Binding-site contacts:
Ligand atom O8 contacts residue GLN238 of chain 3.A at 3.4 Å (h-bond).
Ligand atom O7 contacts residue ASP202 of chain 3.A at 3.9 Å.
Ligand atom N5 contacts residue TRP165 of chain 3.A at 4.0 Å.
Ligand atom C5 contacts residue VAL147 of chain 3.A at 4.1 Å (hydrophobic).
Ligand atom C9 contacts residue LEU206 of chain 3.A at 4.0 Å (hydrophobic).
Ligand atom C11 contacts residue TRP165 of chain 3.A at 4.0 Å (hydrophobic).
Ligand atom O1A contacts residue SER149 of chain 3.A at 3.8 Å.
Ligand atom C1 contacts residue SER148 of chain 3.A at 3.6 Å.
Ligand atom O8 contacts residue TRP165 of chain 3.A at 3.7 Å.
Ligand atom C9 contacts residue TYR107 of chain 3.A at 4.0 Å (hydrophobic).
Ligand atom O1B contacts residue SER149 of chain 3.A at 2.6 Å (h-bond).
Ligand atom C1 contacts residue GLY237 of chain 3.A at 3.7 Å.
Ligand atom C1 contacts residue SER149 of chain 3.A at 3.4 Å.
Ligand atom O7 contacts residue LYS205 of chain 3.A at 3.3 Å (salt-bridge).
Ligand atom O9 contacts residue ASP202 of chain 3.A at 3.2 Å (salt-bridge).
Ligand atom C11 contacts residue VAL147 of chain 3.A at 3.6 Å (hydrophobic).
Ligand atom N5 contacts residue VAL147 of chain 3.A at 3.2 Å (h-bond).
Ligand atom C11 contacts residue ILE167 of chain 3.A at 3.8 Å (hydrophobic).
Ligand atom O1A contacts residue GLN238 of chain 3.A at 2.4 Å (h-bond).
Ligand atom C9 contacts residue ASP202 of chain 3.A at 2.9 Å.
Ligand atom C11 contacts residue LEU145 of chain 3.A at 3.2 Å (hydrophobic).
Ligand atom C8 contacts residue ASP202 of chain 3.A at 4.0 Å.
Ligand atom C10 contacts residue VAL147 of chain 3.A at 3.8 Å (hydrophobic).
Ligand atom O9 contacts residue HIS195 of chain 3.A at 3.4 Å (h-bond).
Ligand atom O1A contacts residue SER148 of chain 3.A at 2.7 Å (h-bond).
Ligand atom O1B contacts residue SER148 of chain 3.A at 3.5 Å.
Ligand atom O8 contacts residue TYR107 of chain 3.A at 3.2 Å (h-bond).
Ligand atom O6 contacts residue GLN238 of chain 3.A at 4.0 Å.
Ligand atom C9 contacts residue HIS195 of chain 3.A at 3.9 Å.
Ligand atom C3 contacts residue SER149 of chain 3.A at 4.0 Å.
Ligand atom C11 contacts residue GLY146 of chain 3.A at 3.8 Å.
Ligand atom C11 contacts residue LEU206 of chain 3.A at 4.0 Å (hydrophobic).
Ligand atom C10 contacts residue LEU206 of chain 3.A at 3.8 Å (hydrophobic).
Ligand atom C10 contacts residue LEU145 of chain 3.A at 4.0 Å (hydrophobic).
Ligand atom C3 contacts residue GLN238 of chain 3.A at 3.4 Å.
Ligand atom O10 contacts residue LEU206 of chain 3.A at 3.6 Å.
Ligand atom O9 contacts residue TYR107 of chain 3.A at 3.1 Å (h-bond).
Ligand atom C1 contacts residue GLN238 of chain 3.A at 3.4 Å.
Ligand atom C4 contacts residue VAL147 of chain 3.A at 3.9 Å (hydrophobic).
Ligand atom O9 contacts residue GLY240 of chain 3.A at 4.0 Å.

This protein binds this small molecule.
Small molecule (SMILES): CC(=O)N[C@H]1[C@H]([C@H](O)[C@H](O)CO)O[C@@](OC[C@H](C)O)(C(=O)O)C[C@@H]1O

Sequence of chain 3.A:
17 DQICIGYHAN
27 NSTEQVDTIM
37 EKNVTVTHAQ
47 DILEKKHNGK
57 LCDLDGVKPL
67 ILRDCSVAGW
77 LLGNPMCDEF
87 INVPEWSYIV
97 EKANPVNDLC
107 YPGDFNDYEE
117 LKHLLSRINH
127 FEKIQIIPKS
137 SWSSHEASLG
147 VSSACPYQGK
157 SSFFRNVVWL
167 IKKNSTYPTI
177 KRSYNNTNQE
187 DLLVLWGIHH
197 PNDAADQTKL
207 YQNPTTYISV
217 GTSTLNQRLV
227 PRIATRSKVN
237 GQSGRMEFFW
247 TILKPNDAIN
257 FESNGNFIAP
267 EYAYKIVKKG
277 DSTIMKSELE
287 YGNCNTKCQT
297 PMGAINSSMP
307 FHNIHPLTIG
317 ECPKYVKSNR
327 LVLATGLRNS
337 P